Sequence of chain 1.A:
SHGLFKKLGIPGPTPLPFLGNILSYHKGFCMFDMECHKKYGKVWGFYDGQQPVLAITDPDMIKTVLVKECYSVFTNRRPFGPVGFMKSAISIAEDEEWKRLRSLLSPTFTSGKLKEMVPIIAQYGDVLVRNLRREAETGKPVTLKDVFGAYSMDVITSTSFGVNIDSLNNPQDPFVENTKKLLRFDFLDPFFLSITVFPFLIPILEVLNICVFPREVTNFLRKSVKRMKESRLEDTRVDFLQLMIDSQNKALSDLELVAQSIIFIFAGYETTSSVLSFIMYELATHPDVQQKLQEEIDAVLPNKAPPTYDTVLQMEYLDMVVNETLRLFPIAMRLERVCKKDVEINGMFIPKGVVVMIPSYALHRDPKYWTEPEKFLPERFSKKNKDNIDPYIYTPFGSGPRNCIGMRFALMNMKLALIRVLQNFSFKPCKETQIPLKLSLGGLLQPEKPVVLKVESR

A protein and the small-molecule ligand that binds it are described below.
Small molecule (SMILES): CCC[C@@H](CC[C@H](Cc1ccccc1)NC(=O)[C@@H](NC(=O)N(C)Cc1csc(C(C)C)n1)C(C)C)NC(=O)OCc1cncs1

Binding-site contacts:
Ligand atom C31 contacts residue TYR33 of chain 1.A at 3.6 Å (hydrophobic).
Ligand atom C41 contacts residue ALA285 of chain 1.A at 3.8 Å (hydrophobic).
Ligand atom S45 contacts residue ALA285 of chain 1.A at 3.9 Å.
Ligand atom C44 contacts residue THR289 of chain 1.A at 3.4 Å.
Ligand atom O17 contacts residue LEU462 of chain 1.A at 3.9 Å.
Ligand atom C31 contacts residue ASP56 of chain 1.A at 3.3 Å.
Ligand atom O38 contacts residue SER99 of chain 1.A at 3.5 Å (h-bond).
Ligand atom C29 contacts residue ARG86 of chain 1.A at 3.8 Å.
Ligand atom C13 contacts residue HEM1 of chain 1.E at 3.5 Å.
Ligand atom C44 contacts residue ILE349 of chain 1.A at 3.7 Å (hydrophobic).
Ligand atom C26 contacts residue PHE37 of chain 1.A at 3.9 Å (hydrophobic).
Ligand atom C01 contacts residue LEU190 of chain 1.A at 3.7 Å (hydrophobic).
Ligand atom C04 contacts residue LEU191 of chain 1.A at 3.8 Å (hydrophobic).
Ligand atom O38 contacts residue ILE281 of chain 1.A at 2.9 Å.
Ligand atom C42 contacts residue ALA285 of chain 1.A at 4.0 Å (hydrophobic).
Ligand atom C41 contacts residue HEM1 of chain 1.E at 4.0 Å.
Ligand atom C05 contacts residue PHE88 of chain 1.A at 3.8 Å (hydrophobic).
Ligand atom C42 contacts residue HEM1 of chain 1.E at 2.7 Å.
Ligand atom C01 contacts residue PHE221 of chain 1.A at 3.7 Å (hydrophobic).
Ligand atom C02 contacts residue PHE221 of chain 1.A at 3.6 Å (hydrophobic).
Ligand atom C14 contacts residue ARG85 of chain 1.A at 3.8 Å.
Ligand atom C34 contacts residue PHE193 of chain 1.A at 3.7 Å (hydrophobic).
Ligand atom C01 contacts residue PHE284 of chain 1.A at 4.0 Å (hydrophobic).
Ligand atom C44 contacts residue HEM1 of chain 1.E at 3.0 Å.
Ligand atom C30 contacts residue THR204 of chain 1.A at 3.6 Å.
Ligand atom S27 contacts residue PHE193 of chain 1.A at 3.6 Å.
Ligand atom C03 contacts residue PHE221 of chain 1.A at 3.8 Å (hydrophobic).
Ligand atom C12 contacts residue HEM1 of chain 1.E at 3.5 Å.
Ligand atom C02 contacts residue LEU191 of chain 1.A at 3.5 Å (hydrophobic).
Ligand atom C31 contacts residue THR204 of chain 1.A at 3.9 Å.
Ligand atom S45 contacts residue THR289 of chain 1.A at 3.3 Å (h-bond).
Ligand atom C35 contacts residue PHE193 of chain 1.A at 3.6 Å (hydrophobic).
Ligand atom C37 contacts residue SER99 of chain 1.A at 3.9 Å.
Ligand atom C34 contacts residue LEU462 of chain 1.A at 3.9 Å (hydrophobic).
Ligand atom C33 contacts residue LEU462 of chain 1.A at 3.9 Å (hydrophobic).
Ligand atom N43 contacts residue HEM1 of chain 1.E at 2.2 Å.
Ligand atom C03 contacts residue LEU191 of chain 1.A at 3.9 Å (hydrophobic).
Ligand atom C23 contacts residue GLU354 of chain 1.A at 3.4 Å.
Ligand atom S27 contacts residue PHE195 of chain 1.A at 3.8 Å.
Ligand atom C40 contacts residue ILE281 of chain 1.A at 3.9 Å (hydrophobic).